This small molecule binds to this protein.
Small molecule (SMILES): Fc1ccc(NN=Cc2ccc(Cl)cc2)cc1

Sequence of chain 4.A:
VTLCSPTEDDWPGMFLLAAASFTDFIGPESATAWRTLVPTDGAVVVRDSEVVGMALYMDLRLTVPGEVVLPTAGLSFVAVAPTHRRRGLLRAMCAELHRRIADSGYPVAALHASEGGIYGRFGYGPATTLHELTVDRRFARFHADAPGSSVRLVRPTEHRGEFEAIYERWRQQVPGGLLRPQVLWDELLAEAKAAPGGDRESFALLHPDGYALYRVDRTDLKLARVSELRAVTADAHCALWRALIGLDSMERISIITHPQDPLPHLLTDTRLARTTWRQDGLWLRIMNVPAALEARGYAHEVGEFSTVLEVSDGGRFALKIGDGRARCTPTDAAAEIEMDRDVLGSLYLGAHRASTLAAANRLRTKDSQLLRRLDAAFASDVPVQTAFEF

Binding-site contacts:
Ligand atom C3 contacts residue PHE422 of chain 4.A at 3.4 Å (hydrophobic).
Ligand atom C11 contacts residue LEU83 of chain 4.A at 3.8 Å (hydrophobic).
Ligand atom C6 contacts residue SER103 of chain 4.A at 4.0 Å.
Ligand atom N2 contacts residue TRP56 of chain 4.A at 3.7 Å.
Ligand atom C9 contacts residue ALA53 of chain 4.A at 3.5 Å (hydrophobic).
Ligand atom N1 contacts residue SER103 of chain 4.A at 3.8 Å.
Ligand atom N1 contacts residue PHE422 of chain 4.A at 4.0 Å.
Ligand atom C9 contacts residue TRP56 of chain 4.A at 4.0 Å (hydrophobic).
Ligand atom F1 contacts residue ALA53 of chain 4.A at 3.3 Å.
Ligand atom C2 contacts residue GLU421 of chain 4.A at 4.0 Å.
Ligand atom C4 contacts residue PHE422 of chain 4.A at 3.7 Å (hydrophobic).
Ligand atom C10 contacts residue VAL60 of chain 4.A at 3.7 Å (hydrophobic).
Ligand atom N1 contacts residue ILE48 of chain 4.A at 4.2 Å.
Ligand atom C11 contacts residue MET85 of chain 4.A at 3.8 Å (hydrophobic).
Ligand atom F1 contacts residue ARG57 of chain 4.A at 2.9 Å.
Ligand atom C10 contacts residue LEU83 of chain 4.A at 3.7 Å (hydrophobic).
Ligand atom C6 contacts residue PHE104 of chain 4.A at 4.0 Å (hydrophobic).
Ligand atom C7 contacts residue PHE104 of chain 4.A at 3.2 Å (hydrophobic).
Ligand atom C12 contacts residue TRP56 of chain 4.A at 3.5 Å (hydrophobic).
Ligand atom C9 contacts residue LEU83 of chain 4.A at 4.0 Å (hydrophobic).
Ligand atom N2 contacts residue PHE422 of chain 4.A at 4.0 Å.
Ligand atom N2 contacts residue SER103 of chain 4.A at 3.1 Å (h-bond).
Ligand atom C12 contacts residue ILE48 of chain 4.A at 3.7 Å (hydrophobic).
Ligand atom N1 contacts residue TRP56 of chain 4.A at 3.5 Å.
Ligand atom C7 contacts residue TRP56 of chain 4.A at 3.9 Å (hydrophobic).
Ligand atom C8 contacts residue PHE104 of chain 4.A at 3.3 Å (hydrophobic).
Ligand atom C2 contacts residue PHE422 of chain 4.A at 4.1 Å (hydrophobic).
Ligand atom C8 contacts residue TRP56 of chain 4.A at 4.1 Å (hydrophobic).
Ligand atom C10 contacts residue TRP56 of chain 4.A at 3.8 Å (hydrophobic).
Ligand atom C13 contacts residue TRP56 of chain 4.A at 3.6 Å (hydrophobic).
Ligand atom C13 contacts residue ILE48 of chain 4.A at 3.7 Å (hydrophobic).
Ligand atom C10 contacts residue ARG57 of chain 4.A at 3.9 Å.
Ligand atom C9 contacts residue ARG57 of chain 4.A at 4.0 Å.
Ligand atom F1 contacts residue TRP33 of chain 4.A at 3.3 Å.
Ligand atom C8 contacts residue ALA53 of chain 4.A at 3.7 Å (hydrophobic).
Ligand atom C11 contacts residue TRP56 of chain 4.A at 3.5 Å (hydrophobic).
Ligand atom C5 contacts residue PHE422 of chain 4.A at 3.5 Å (hydrophobic).
Ligand atom F1 contacts residue LEU83 of chain 4.A at 4.1 Å.
Ligand atom C6 contacts residue TRP56 of chain 4.A at 3.6 Å (hydrophobic).
Ligand atom C5 contacts residue SER103 of chain 4.A at 3.5 Å.